Sequence of chain 1.B:
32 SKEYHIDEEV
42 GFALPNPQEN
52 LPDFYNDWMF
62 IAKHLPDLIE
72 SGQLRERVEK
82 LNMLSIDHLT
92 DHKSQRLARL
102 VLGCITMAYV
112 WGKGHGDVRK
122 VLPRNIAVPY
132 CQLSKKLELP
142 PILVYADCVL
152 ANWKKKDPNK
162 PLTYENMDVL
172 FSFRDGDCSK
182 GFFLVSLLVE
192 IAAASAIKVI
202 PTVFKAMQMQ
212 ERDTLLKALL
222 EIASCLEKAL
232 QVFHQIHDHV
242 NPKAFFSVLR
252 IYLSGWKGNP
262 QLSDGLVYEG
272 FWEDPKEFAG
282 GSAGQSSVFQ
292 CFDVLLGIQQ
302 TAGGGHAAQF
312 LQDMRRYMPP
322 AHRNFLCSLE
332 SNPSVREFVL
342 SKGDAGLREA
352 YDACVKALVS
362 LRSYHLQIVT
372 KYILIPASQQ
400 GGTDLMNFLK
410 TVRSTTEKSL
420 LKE

The protein below binds the small molecule below.
Small molecule (SMILES): Oc1ccc(Cl)cc1-c1cn[nH]n1

Binding-site contacts:
Ligand atom C4 contacts residue CYS149 of chain 1.B at 3.5 Å (hydrophobic).
Ligand atom C8 contacts residue LEU254 of chain 1.B at 4.1 Å (hydrophobic).
Ligand atom CL1 contacts residue CYS149 of chain 1.B at 3.3 Å.
Ligand atom C5 contacts residue PHE183 of chain 1.B at 3.7 Å (hydrophobic).
Ligand atom C4 contacts residue VAL150 of chain 1.B at 3.3 Å (hydrophobic).
Ligand atom N3 contacts residue SER283 of chain 1.B at 3.4 Å.
Ligand atom CL1 contacts residue SER283 of chain 1.B at 4.0 Å.
Ligand atom O1 contacts residue HEM1 of chain 1.E at 4.1 Å.
Ligand atom C4 contacts residue TYR146 of chain 1.B at 3.7 Å (hydrophobic).
Ligand atom N1 contacts residue ALA284 of chain 1.B at 3.4 Å (h-bond).
Ligand atom C5 contacts residue VAL150 of chain 1.B at 3.3 Å (hydrophobic).
Ligand atom C5 contacts residue PHE184 of chain 1.B at 4.0 Å (hydrophobic).
Ligand atom C4 contacts residue PHE183 of chain 1.B at 4.0 Å (hydrophobic).
Ligand atom N1 contacts residue HEM1 of chain 1.E at 3.0 Å (h-bond).
Ligand atom CL1 contacts residue GLY282 of chain 1.B at 3.5 Å.
Ligand atom C2 contacts residue ALA284 of chain 1.B at 3.3 Å (hydrophobic).
Ligand atom C7 contacts residue ALA284 of chain 1.B at 3.8 Å (hydrophobic).
Ligand atom C5 contacts residue SER187 of chain 1.B at 3.8 Å.
Ligand atom C7 contacts residue TYR146 of chain 1.B at 4.1 Å (hydrophobic).
Ligand atom O1 contacts residue TYR146 of chain 1.B at 3.9 Å.
Ligand atom N3 contacts residue ALA284 of chain 1.B at 2.9 Å (h-bond).
Ligand atom C6 contacts residue PHE183 of chain 1.B at 3.6 Å (hydrophobic).
Ligand atom C1 contacts residue HEM1 of chain 1.E at 3.0 Å.
Ligand atom C3 contacts residue TYR146 of chain 1.B at 4.0 Å (hydrophobic).
Ligand atom O1 contacts residue PHE183 of chain 1.B at 3.8 Å.
Ligand atom C6 contacts residue SER187 of chain 1.B at 3.6 Å.
Ligand atom C3 contacts residue ALA284 of chain 1.B at 3.8 Å (hydrophobic).
Ligand atom C8 contacts residue TYR146 of chain 1.B at 3.9 Å (hydrophobic).
Ligand atom C1 contacts residue ALA284 of chain 1.B at 3.2 Å (hydrophobic).
Ligand atom C8 contacts residue CYS149 of chain 1.B at 3.9 Å (hydrophobic).
Ligand atom C7 contacts residue SER283 of chain 1.B at 3.8 Å.
Ligand atom CL1 contacts residue LEU254 of chain 1.B at 3.8 Å.
Ligand atom N2 contacts residue HIS366 of chain 1.B at 4.1 Å.
Ligand atom C4 contacts residue PHE184 of chain 1.B at 3.7 Å (hydrophobic).
Ligand atom C6 contacts residue TYR146 of chain 1.B at 3.7 Å (hydrophobic).
Ligand atom N2 contacts residue ALA284 of chain 1.B at 3.5 Å.
Ligand atom C3 contacts residue PHE183 of chain 1.B at 3.8 Å (hydrophobic).
Ligand atom C5 contacts residue TYR146 of chain 1.B at 3.6 Å (hydrophobic).
Ligand atom N2 contacts residue HEM1 of chain 1.E at 2.1 Å.
Ligand atom O1 contacts residue SER187 of chain 1.B at 2.5 Å (h-bond).